Sequence of chain 1.A:
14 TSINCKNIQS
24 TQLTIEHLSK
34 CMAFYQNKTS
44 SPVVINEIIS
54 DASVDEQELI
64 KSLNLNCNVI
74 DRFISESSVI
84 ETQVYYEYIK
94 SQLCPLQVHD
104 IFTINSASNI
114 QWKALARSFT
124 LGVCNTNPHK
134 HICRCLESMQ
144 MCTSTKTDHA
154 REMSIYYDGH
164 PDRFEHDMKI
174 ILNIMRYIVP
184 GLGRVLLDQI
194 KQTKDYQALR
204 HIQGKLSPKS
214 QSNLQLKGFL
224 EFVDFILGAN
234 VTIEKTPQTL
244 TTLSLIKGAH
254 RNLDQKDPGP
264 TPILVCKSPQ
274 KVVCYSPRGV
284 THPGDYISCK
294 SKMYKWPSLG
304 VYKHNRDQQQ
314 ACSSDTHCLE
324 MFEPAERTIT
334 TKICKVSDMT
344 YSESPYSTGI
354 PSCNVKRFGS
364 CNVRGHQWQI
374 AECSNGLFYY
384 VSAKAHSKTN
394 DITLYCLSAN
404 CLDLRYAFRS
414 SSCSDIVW

Binding-site contacts:
Ligand atom C5 contacts residue ASN233 of chain 1.A at 3.6 Å.
Ligand atom C4 contacts residue ASN233 of chain 1.A at 4.2 Å.
Ligand atom C8 contacts residue ASN233 of chain 1.A at 3.7 Å.
Ligand atom C7 contacts residue ASN233 of chain 1.A at 3.7 Å.
Ligand atom C3 contacts residue ASN233 of chain 1.A at 3.8 Å.
Ligand atom C1 contacts residue ASN233 of chain 1.A at 1.4 Å.
Ligand atom C2 contacts residue ASN233 of chain 1.A at 2.5 Å.
Ligand atom N2 contacts residue ASN233 of chain 1.A at 3.0 Å (h-bond).
Ligand atom O5 contacts residue ASN233 of chain 1.A at 2.3 Å (h-bond).

The protein below binds the small molecule below.
Small molecule (SMILES): CC(=O)N[C@@H]1[C@@H](O)[C@H](O)[C@@H](CO)O[C@H]1O